Binding-site contacts:
Ligand atom C6 contacts residue HIS295 of chain 3.A at 4.0 Å.
Ligand atom C3 contacts residue LEU307 of chain 3.A at 3.8 Å (hydrophobic).
Ligand atom C4 contacts residue NO1 of chain 3.H at 3.0 Å.
Ligand atom C9 contacts residue LEU307 of chain 3.A at 3.8 Å (hydrophobic).
Ligand atom C8 contacts residue VAL209 of chain 3.A at 4.1 Å (hydrophobic).
Ligand atom C9 contacts residue VAL209 of chain 3.A at 4.3 Å (hydrophobic).
Ligand atom N1 contacts residue ASP205 of chain 3.A at 3.1 Å (salt-bridge).
Ligand atom C7 contacts residue ASP205 of chain 3.A at 4.3 Å.
Ligand atom C2 contacts residue LEU307 of chain 3.A at 4.5 Å (hydrophobic).
Ligand atom N1 contacts residue HIS208 of chain 3.A at 3.9 Å.
Ligand atom C2 contacts residue ASN201 of chain 3.A at 3.6 Å.
Ligand atom C2 contacts residue PHE202 of chain 3.A at 3.9 Å (hydrophobic).
Ligand atom C2 contacts residue HIS208 of chain 3.A at 3.7 Å.
Ligand atom C4 contacts residue LEU307 of chain 3.A at 3.9 Å (hydrophobic).
Ligand atom C2 contacts residue NO1 of chain 3.H at 3.7 Å.
Ligand atom C6 contacts residue LEU253 of chain 3.A at 4.1 Å (hydrophobic).
Ligand atom C5 contacts residue HIS295 of chain 3.A at 3.4 Å.
Ligand atom C8 contacts residue HIS208 of chain 3.A at 4.4 Å.
Ligand atom C7 contacts residue ALA206 of chain 3.A at 4.4 Å (hydrophobic).
Ligand atom C5 contacts residue NO1 of chain 3.H at 4.0 Å.
Ligand atom C8 contacts residue ASP205 of chain 3.A at 3.8 Å.
Ligand atom C3 contacts residue HIS208 of chain 3.A at 4.1 Å.
Ligand atom C5 contacts residue VAL209 of chain 3.A at 4.4 Å (hydrophobic).
Ligand atom C6 contacts residue VAL209 of chain 3.A at 4.2 Å (hydrophobic).
Ligand atom C7 contacts residue ASN297 of chain 3.A at 3.5 Å.
Ligand atom C9 contacts residue ASN297 of chain 3.A at 4.2 Å.
Ligand atom C2 contacts residue ASP205 of chain 3.A at 3.9 Å.
Ligand atom N1 contacts residue ASN201 of chain 3.A at 3.8 Å.
Ligand atom N1 contacts residue ASN297 of chain 3.A at 3.5 Å (h-bond).
Ligand atom C3 contacts residue NO1 of chain 3.H at 2.9 Å.
Ligand atom C3 contacts residue FE1 of chain 3.I at 4.3 Å.
Ligand atom C2 contacts residue ASN297 of chain 3.A at 4.3 Å.
Ligand atom C6 contacts residue ASN297 of chain 3.A at 4.3 Å.
Ligand atom C8 contacts residue ASN297 of chain 3.A at 3.6 Å.
Ligand atom C7 contacts residue VAL209 of chain 3.A at 4.1 Å (hydrophobic).
Ligand atom N1 contacts residue PHE202 of chain 3.A at 4.5 Å.
Ligand atom C8 contacts residue NO1 of chain 3.H at 4.2 Å.
Ligand atom C9 contacts residue NO1 of chain 3.H at 3.0 Å.
Ligand atom C4 contacts residue HIS295 of chain 3.A at 4.0 Å.
Ligand atom C4 contacts residue VAL209 of chain 3.A at 4.4 Å (hydrophobic).

A protein and the small-molecule ligand that binds it are described below.
Small molecule (SMILES): c1ccc2[nH]ccc2c1

Sequence of chain 3.A:
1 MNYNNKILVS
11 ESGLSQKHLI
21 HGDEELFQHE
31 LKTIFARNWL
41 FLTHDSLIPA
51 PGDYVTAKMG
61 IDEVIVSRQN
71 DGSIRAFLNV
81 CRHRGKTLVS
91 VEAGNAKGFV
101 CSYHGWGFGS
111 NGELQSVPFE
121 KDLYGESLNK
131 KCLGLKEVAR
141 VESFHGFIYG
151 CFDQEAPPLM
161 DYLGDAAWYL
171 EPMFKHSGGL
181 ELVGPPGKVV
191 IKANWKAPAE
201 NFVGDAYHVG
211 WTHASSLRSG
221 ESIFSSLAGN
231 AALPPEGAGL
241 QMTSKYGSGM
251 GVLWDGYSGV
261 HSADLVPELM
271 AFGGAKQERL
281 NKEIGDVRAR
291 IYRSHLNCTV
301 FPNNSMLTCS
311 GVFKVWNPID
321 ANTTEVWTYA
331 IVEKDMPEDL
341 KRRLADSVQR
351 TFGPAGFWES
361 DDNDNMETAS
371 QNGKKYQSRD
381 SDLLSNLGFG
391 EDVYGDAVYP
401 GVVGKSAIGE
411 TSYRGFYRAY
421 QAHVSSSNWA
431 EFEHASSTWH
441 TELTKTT